Sequence of chain 1.B:
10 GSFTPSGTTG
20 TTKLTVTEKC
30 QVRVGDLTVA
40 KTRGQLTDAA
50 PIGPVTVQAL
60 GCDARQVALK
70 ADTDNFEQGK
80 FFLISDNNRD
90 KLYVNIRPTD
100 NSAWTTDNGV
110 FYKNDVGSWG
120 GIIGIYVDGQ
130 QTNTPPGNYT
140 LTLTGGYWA

Binding-site contacts:
Ligand atom CL2 contacts residue PRO53 of chain 1.B at 3.4 Å.
Ligand atom C5 contacts residue BRX1 of chain 1.Q at 0.2 Å.
Ligand atom C4 contacts residue BRX1 of chain 1.Q at 0.6 Å.
Ligand atom O2 contacts residue GLY52 of chain 1.B at 4.0 Å.
Ligand atom O9B contacts residue BRX1 of chain 1.Q at 0.3 Å (h-bond).
Ligand atom CL1 contacts residue GLY52 of chain 1.B at 3.3 Å.
Ligand atom N9 contacts residue BRX1 of chain 1.Q at 0.2 Å (h-bond).
Ligand atom CL2 contacts residue ILE121 of chain 1.B at 4.0 Å.
Ligand atom C7 contacts residue BRX1 of chain 1.Q at 0.2 Å.
Ligand atom O9A contacts residue BRX1 of chain 1.Q at 0.3 Å (h-bond).
Ligand atom C3 contacts residue BRX1 of chain 1.Q at 0.1 Å.
Ligand atom CL2 contacts residue GLY123 of chain 1.B at 3.7 Å.
Ligand atom O9A contacts residue PRO53 of chain 1.B at 4.1 Å.
Ligand atom O2 contacts residue PRO50 of chain 1.B at 3.7 Å.
Ligand atom C9 contacts residue BRX1 of chain 1.Q at 0.1 Å.
Ligand atom C10 contacts residue PRO53 of chain 1.B at 3.9 Å (hydrophobic).
Ligand atom CL1 contacts residue GLY123 of chain 1.B at 3.7 Å.
Ligand atom O2 contacts residue BRX1 of chain 1.Q at 0.5 Å (h-bond).
Ligand atom C2 contacts residue PRO50 of chain 1.B at 4.0 Å (hydrophobic).
Ligand atom O2 contacts residue PRO53 of chain 1.B at 3.9 Å.
Ligand atom C1 contacts residue TYR125 of chain 1.B at 3.5 Å (hydrophobic).
Ligand atom C8 contacts residue BRX1 of chain 1.Q at 0.2 Å.
Ligand atom CL1 contacts residue TYR125 of chain 1.B at 3.9 Å.
Ligand atom CL2 contacts residue BRX1 of chain 1.Q at 0.4 Å.
Ligand atom N2 contacts residue BRX1 of chain 1.Q at 0.4 Å (h-bond).
Ligand atom O9B contacts residue ILE121 of chain 1.B at 3.7 Å.
Ligand atom O5 contacts residue BRX1 of chain 1.Q at 0.4 Å (h-bond).
Ligand atom O4 contacts residue BRX1 of chain 1.Q at 1.2 Å (h-bond).
Ligand atom CL1 contacts residue ILE124 of chain 1.B at 3.4 Å.
Ligand atom C1 contacts residue BRX1 of chain 1.Q at 0.2 Å.
Ligand atom CL1 contacts residue PRO53 of chain 1.B at 4.0 Å.
Ligand atom CL1 contacts residue BRX1 of chain 1.Q at 0.1 Å.
Ligand atom C11 contacts residue BRX1 of chain 1.Q at 0.2 Å.
Ligand atom C2 contacts residue BRX1 of chain 1.Q at 0.1 Å.
Ligand atom CL2 contacts residue THR98 of chain 1.B at 4.1 Å.
Ligand atom CL1 contacts residue ILE51 of chain 1.B at 4.0 Å.
Ligand atom C10 contacts residue BRX1 of chain 1.Q at 0.2 Å.
Ligand atom C6 contacts residue BRX1 of chain 1.Q at 0.1 Å.
Ligand atom CL1 contacts residue PRO50 of chain 1.B at 3.9 Å.
Ligand atom CL2 contacts residue TYR125 of chain 1.B at 4.1 Å.

The protein below binds the small molecule below.
Small molecule (SMILES): O=C(N[C@H](CO)[C@H](O)c1ccc([N+](=O)[O-])cc1)C(Cl)Cl